Sequence of chain 2.A:
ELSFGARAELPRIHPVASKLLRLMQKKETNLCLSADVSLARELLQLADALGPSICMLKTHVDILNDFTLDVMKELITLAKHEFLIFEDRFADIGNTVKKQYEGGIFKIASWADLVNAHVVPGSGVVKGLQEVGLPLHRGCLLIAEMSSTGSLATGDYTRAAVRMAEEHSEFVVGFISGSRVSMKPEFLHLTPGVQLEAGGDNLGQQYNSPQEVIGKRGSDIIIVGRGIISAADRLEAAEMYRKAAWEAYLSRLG

Binding-site contacts:
Ligand atom CG contacts residue GLU202 of chain 2.A at 4.4 Å.
Ligand atom CD contacts residue LEU201 of chain 2.A at 3.1 Å (hydrophobic).
Ligand atom CG contacts residue LEU201 of chain 2.A at 3.3 Å (hydrophobic).
Ligand atom CD contacts residue GLU202 of chain 2.A at 4.2 Å.
Ligand atom CD contacts residue SER214 of chain 2.A at 4.1 Å.
Ligand atom O contacts residue ALA203 of chain 2.A at 3.9 Å.
Ligand atom N contacts residue SER214 of chain 2.A at 4.4 Å.
Ligand atom CG contacts residue ALA203 of chain 2.A at 4.3 Å (hydrophobic).
Ligand atom CD contacts residue ALA203 of chain 2.A at 4.0 Å (hydrophobic).
Ligand atom N contacts residue LEU201 of chain 2.A at 4.5 Å.

A small-molecule ligand and the protein it binds are described below.
Small molecule (SMILES): O=C(O)[C@@H]1CCCN1